Sequence of chain 1.C:
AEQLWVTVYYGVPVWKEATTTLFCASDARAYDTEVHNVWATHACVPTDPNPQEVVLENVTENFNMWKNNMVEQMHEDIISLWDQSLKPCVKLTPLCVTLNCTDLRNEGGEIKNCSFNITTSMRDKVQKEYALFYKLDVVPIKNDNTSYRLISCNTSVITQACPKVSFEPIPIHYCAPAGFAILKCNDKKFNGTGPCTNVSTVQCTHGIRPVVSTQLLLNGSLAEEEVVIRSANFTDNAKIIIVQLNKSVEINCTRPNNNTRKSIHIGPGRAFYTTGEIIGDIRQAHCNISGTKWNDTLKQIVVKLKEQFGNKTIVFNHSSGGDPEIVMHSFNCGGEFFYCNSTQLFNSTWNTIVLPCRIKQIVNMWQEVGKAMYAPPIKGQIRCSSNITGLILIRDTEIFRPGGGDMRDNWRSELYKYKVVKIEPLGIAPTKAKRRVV

Sequence of chain 1.E:
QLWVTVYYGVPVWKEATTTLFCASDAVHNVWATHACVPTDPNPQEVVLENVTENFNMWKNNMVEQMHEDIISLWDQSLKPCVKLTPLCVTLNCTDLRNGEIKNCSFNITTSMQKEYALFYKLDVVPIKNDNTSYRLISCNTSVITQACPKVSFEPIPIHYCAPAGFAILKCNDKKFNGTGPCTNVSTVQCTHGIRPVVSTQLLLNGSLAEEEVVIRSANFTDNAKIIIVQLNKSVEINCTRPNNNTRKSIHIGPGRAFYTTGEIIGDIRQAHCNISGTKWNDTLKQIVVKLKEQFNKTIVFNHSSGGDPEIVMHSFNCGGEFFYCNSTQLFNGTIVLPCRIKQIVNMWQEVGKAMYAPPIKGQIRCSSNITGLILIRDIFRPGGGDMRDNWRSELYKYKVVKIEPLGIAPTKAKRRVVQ

This protein binds this small molecule.
Small molecule (SMILES): CC(=O)N[C@H]1[C@H](O[C@H]2[C@H](O)[C@@H](NC(C)=O)CO[C@@H]2CO)O[C@H](CO)[C@@H](O)[C@@H]1O

Binding-site contacts:
Ligand atom O7 contacts residue THR127 of chain 1.C at 3.3 Å (h-bond).
Ligand atom O7 contacts residue ASN163 of chain 1.C at 4.3 Å.
Ligand atom C8 contacts residue MET168 of chain 1.E at 3.8 Å (hydrophobic).
Ligand atom C2 contacts residue ASN163 of chain 1.C at 2.4 Å.
Ligand atom C7 contacts residue THR127 of chain 1.C at 4.5 Å.
Ligand atom C1 contacts residue ASN163 of chain 1.C at 1.4 Å.
Ligand atom O7 contacts residue VAL126 of chain 1.C at 4.5 Å.
Ligand atom C4 contacts residue ASN163 of chain 1.C at 4.2 Å.
Ligand atom C8 contacts residue ASN163 of chain 1.C at 3.4 Å.
Ligand atom O6 contacts residue ASN163 of chain 1.C at 4.3 Å.
Ligand atom C7 contacts residue ASN163 of chain 1.C at 3.4 Å.
Ligand atom C5 contacts residue ASN163 of chain 1.C at 3.6 Å.
Ligand atom O6 contacts residue LYS174 of chain 1.C at 4.0 Å.
Ligand atom C3 contacts residue ASN163 of chain 1.C at 3.8 Å.
Ligand atom N2 contacts residue ASN163 of chain 1.C at 2.9 Å (h-bond).
Ligand atom O5 contacts residue ASN163 of chain 1.C at 2.3 Å (h-bond).